Binding-site contacts:
Ligand atom C3 contacts residue ASN246 of chain 1.B at 3.8 Å.
Ligand atom C7 contacts residue ARG61 of chain 1.C at 3.2 Å.
Ligand atom O4 contacts residue PRO64 of chain 1.C at 3.5 Å.
Ligand atom O2 contacts residue TRP62 of chain 1.C at 3.6 Å.
Ligand atom C7 contacts residue ASN246 of chain 1.B at 3.5 Å.
Ligand atom O5 contacts residue ASN246 of chain 1.B at 2.3 Å (h-bond).
Ligand atom C2 contacts residue ARG61 of chain 1.C at 3.8 Å.
Ligand atom O7 contacts residue GLY26 of chain 1.C at 3.5 Å (h-bond).
Ligand atom O5 contacts residue ARG61 of chain 1.C at 3.9 Å.
Ligand atom O6 contacts residue ARG61 of chain 1.C at 3.9 Å.
Ligand atom C8 contacts residue ARG61 of chain 1.C at 3.6 Å.
Ligand atom C1 contacts residue GLY63 of chain 1.C at 3.5 Å.
Ligand atom C1 contacts residue TYR86 of chain 1.C at 3.4 Å (hydrophobic).
Ligand atom C5 contacts residue TYR86 of chain 1.C at 3.4 Å (hydrophobic).
Ligand atom N2 contacts residue ARG61 of chain 1.C at 3.5 Å (salt-bridge).
Ligand atom O3 contacts residue ARG61 of chain 1.C at 2.8 Å (salt-bridge).
Ligand atom C6 contacts residue ARG61 of chain 1.C at 3.5 Å.
Ligand atom C6 contacts residue TRP62 of chain 1.C at 3.8 Å (hydrophobic).
Ligand atom O2 contacts residue ARG61 of chain 1.C at 3.3 Å (salt-bridge).
Ligand atom O5 contacts residue TRP62 of chain 1.C at 3.7 Å.
Ligand atom O6 contacts residue PRO64 of chain 1.C at 3.6 Å.
Ligand atom O2 contacts residue GLY63 of chain 1.C at 2.9 Å (h-bond).
Ligand atom C1 contacts residue TYR25 of chain 1.C at 3.9 Å (hydrophobic).
Ligand atom C1 contacts residue TRP62 of chain 1.C at 3.8 Å (hydrophobic).
Ligand atom C5 contacts residue ASN246 of chain 1.B at 3.6 Å.
Ligand atom C2 contacts residue ASN246 of chain 1.B at 2.5 Å.
Ligand atom O5 contacts residue TYR25 of chain 1.C at 3.7 Å.
Ligand atom O6 contacts residue TRP62 of chain 1.C at 3.2 Å (h-bond).
Ligand atom O5 contacts residue TYR86 of chain 1.C at 3.3 Å (h-bond).
Ligand atom O7 contacts residue ARG61 of chain 1.C at 3.5 Å (salt-bridge).
Ligand atom C8 contacts residue GLY26 of chain 1.C at 3.7 Å.
Ligand atom O7 contacts residue ASN246 of chain 1.B at 3.3 Å (h-bond).
Ligand atom O5 contacts residue GLY63 of chain 1.C at 3.5 Å.
Ligand atom O4 contacts residue TYR25 of chain 1.C at 3.3 Å.
Ligand atom C1 contacts residue ASN246 of chain 1.B at 1.4 Å.
Ligand atom C3 contacts residue TYR25 of chain 1.C at 3.8 Å (hydrophobic).
Ligand atom C2 contacts residue GLY63 of chain 1.C at 3.8 Å.
Ligand atom N2 contacts residue ASN246 of chain 1.B at 3.0 Å (h-bond).
Ligand atom O7 contacts residue TYR25 of chain 1.C at 3.7 Å.
Ligand atom C5 contacts residue TYR25 of chain 1.C at 3.8 Å (hydrophobic).

The small molecule below binds the protein below.
Small molecule (SMILES): CC(=O)N[C@H]1[C@H](O[C@H]2[C@H](O)[C@@H](NC(C)=O)CO[C@@H]2CO)O[C@H](CO)[C@@H](O[C@@H]2O[C@H](CO[C@H]3O[C@H](CO[C@H]4O[C@H](CO)[C@@H](O)[C@H](O)[C@@H]4O)[C@@H](O)[C@H](O[C@H]4O[C@H](CO)[C@@H](O)[C@H](O)[C@@H]4O)[C@@H]3O)[C@@H](O)[C@H](O[C@H]3O[C@H](CO)[C@@H](O)[C@H](O)[C@@H]3O[C@H]3O[C@H](CO)[C@@H](O)[C@H](O)[C@@H]3O)[C@@H]2O)[C@@H]1O

Sequence of chain 1.C:
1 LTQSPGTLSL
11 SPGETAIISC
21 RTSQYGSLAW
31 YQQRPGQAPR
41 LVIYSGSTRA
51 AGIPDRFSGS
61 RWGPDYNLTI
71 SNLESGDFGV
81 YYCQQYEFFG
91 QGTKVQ

Sequence of chain 1.B:
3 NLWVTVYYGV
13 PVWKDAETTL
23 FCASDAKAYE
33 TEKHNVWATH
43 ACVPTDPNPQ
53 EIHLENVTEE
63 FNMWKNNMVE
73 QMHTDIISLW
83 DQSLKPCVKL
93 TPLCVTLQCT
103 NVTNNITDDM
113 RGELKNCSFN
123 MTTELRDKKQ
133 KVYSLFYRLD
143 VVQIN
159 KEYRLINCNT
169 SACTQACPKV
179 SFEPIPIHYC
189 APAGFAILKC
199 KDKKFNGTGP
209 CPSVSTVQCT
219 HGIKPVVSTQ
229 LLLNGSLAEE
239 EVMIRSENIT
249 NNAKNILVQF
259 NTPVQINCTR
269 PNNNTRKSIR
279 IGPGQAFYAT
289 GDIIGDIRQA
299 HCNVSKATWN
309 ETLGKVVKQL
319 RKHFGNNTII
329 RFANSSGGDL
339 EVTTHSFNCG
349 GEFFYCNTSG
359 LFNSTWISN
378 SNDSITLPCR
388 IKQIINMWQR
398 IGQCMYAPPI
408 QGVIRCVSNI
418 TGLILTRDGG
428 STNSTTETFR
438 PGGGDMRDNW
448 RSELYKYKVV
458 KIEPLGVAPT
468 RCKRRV